Binding-site contacts:
Ligand atom O7 contacts residue SER218 of chain 2.A at 3.8 Å.
Ligand atom C5 contacts residue LEU217 of chain 2.A at 3.7 Å (hydrophobic).
Ligand atom O1B contacts residue SER127 of chain 2.A at 3.4 Å (h-bond).
Ligand atom C8 contacts residue SER218 of chain 2.A at 3.4 Å.
Ligand atom O3 contacts residue GLN213 of chain 2.A at 3.2 Å (h-bond).
Ligand atom O3 contacts residue GLY216 of chain 2.A at 3.9 Å.
Ligand atom O1A contacts residue THR126 of chain 2.A at 2.5 Å (h-bond).
Ligand atom C11 contacts residue LEU144 of chain 2.A at 3.6 Å (hydrophobic).
Ligand atom C10 contacts residue TRP142 of chain 2.A at 3.9 Å (hydrophobic).
Ligand atom C9 contacts residue TRP142 of chain 2.A at 3.8 Å (hydrophobic).
Ligand atom N5 contacts residue ALA125 of chain 2.A at 2.9 Å (h-bond).
Ligand atom C1 contacts residue GLN213 of chain 2.A at 3.8 Å.
Ligand atom C5 contacts residue GLY216 of chain 2.A at 3.8 Å.
Ligand atom O7 contacts residue GLN213 of chain 2.A at 2.2 Å (h-bond).
Ligand atom C9 contacts residue GLU181 of chain 2.A at 3.3 Å.
Ligand atom C7 contacts residue GLN213 of chain 2.A at 3.1 Å.
Ligand atom O7 contacts residue GLN213 of chain 2.A at 3.2 Å (h-bond).
Ligand atom C11 contacts residue GLY124 of chain 2.A at 3.8 Å.
Ligand atom C11 contacts residue TRP142 of chain 2.A at 3.7 Å (hydrophobic).
Ligand atom O1A contacts residue SER127 of chain 2.A at 3.0 Å (h-bond).
Ligand atom C2 contacts residue GLN213 of chain 2.A at 3.3 Å.
Ligand atom O4 contacts residue ALA125 of chain 2.A at 3.5 Å (h-bond).
Ligand atom C4 contacts residue ALA125 of chain 2.A at 3.2 Å (hydrophobic).
Ligand atom C8 contacts residue VAL177 of chain 2.A at 3.6 Å (hydrophobic).
Ligand atom N2 contacts residue GLN213 of chain 2.A at 3.6 Å (h-bond).
Ligand atom O6 contacts residue VAL177 of chain 2.A at 3.9 Å.
Ligand atom C6 contacts residue GLY216 of chain 2.A at 3.8 Å.
Ligand atom O10 contacts residue LEU185 of chain 2.A at 3.3 Å.
Ligand atom C1 contacts residue THR126 of chain 2.A at 3.7 Å.
Ligand atom N5 contacts residue TRP142 of chain 2.A at 3.9 Å.
Ligand atom C5 contacts residue ALA125 of chain 2.A at 3.6 Å (hydrophobic).
Ligand atom O9 contacts residue TYR88 of chain 2.A at 2.5 Å (h-bond).
Ligand atom O8 contacts residue TYR88 of chain 2.A at 3.6 Å.
Ligand atom O6 contacts residue GLY216 of chain 2.A at 2.8 Å (h-bond).
Ligand atom O9 contacts residue HIS174 of chain 2.A at 3.2 Å (h-bond).
Ligand atom O9 contacts residue GLU181 of chain 2.A at 2.8 Å (salt-bridge).
Ligand atom C9 contacts residue HIS174 of chain 2.A at 3.6 Å.
Ligand atom C8 contacts residue GLU181 of chain 2.A at 3.6 Å.
Ligand atom C9 contacts residue TYR88 of chain 2.A at 3.5 Å (hydrophobic).
Ligand atom C1 contacts residue SER127 of chain 2.A at 3.6 Å.

This small molecule binds to this protein.
Small molecule (SMILES): CC(=O)N[C@@H]1[C@@H](O[C@@H]2O[C@H](CO)[C@@H](O[C@@H]3O[C@H](CO)[C@H](O)[C@H](O[C@]4(C(=O)O)C[C@H](O)[C@@H](NC(C)=O)[C@H]([C@H](O)[C@H](O)CO)O4)[C@H]3O)[C@H](O)[C@H]2NC(C)=O)[C@@H](O)[C@@H](CO)O[C@H]1O

Sequence of chain 2.A:
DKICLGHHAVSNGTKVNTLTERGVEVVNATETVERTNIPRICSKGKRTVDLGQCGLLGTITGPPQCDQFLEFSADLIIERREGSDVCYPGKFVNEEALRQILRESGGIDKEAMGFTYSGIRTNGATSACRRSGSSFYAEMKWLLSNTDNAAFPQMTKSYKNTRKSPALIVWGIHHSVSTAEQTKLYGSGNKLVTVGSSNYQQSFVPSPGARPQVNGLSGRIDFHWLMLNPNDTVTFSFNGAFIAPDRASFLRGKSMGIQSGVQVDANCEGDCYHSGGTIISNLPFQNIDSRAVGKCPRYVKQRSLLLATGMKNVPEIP